Sequence of chain 1.A:
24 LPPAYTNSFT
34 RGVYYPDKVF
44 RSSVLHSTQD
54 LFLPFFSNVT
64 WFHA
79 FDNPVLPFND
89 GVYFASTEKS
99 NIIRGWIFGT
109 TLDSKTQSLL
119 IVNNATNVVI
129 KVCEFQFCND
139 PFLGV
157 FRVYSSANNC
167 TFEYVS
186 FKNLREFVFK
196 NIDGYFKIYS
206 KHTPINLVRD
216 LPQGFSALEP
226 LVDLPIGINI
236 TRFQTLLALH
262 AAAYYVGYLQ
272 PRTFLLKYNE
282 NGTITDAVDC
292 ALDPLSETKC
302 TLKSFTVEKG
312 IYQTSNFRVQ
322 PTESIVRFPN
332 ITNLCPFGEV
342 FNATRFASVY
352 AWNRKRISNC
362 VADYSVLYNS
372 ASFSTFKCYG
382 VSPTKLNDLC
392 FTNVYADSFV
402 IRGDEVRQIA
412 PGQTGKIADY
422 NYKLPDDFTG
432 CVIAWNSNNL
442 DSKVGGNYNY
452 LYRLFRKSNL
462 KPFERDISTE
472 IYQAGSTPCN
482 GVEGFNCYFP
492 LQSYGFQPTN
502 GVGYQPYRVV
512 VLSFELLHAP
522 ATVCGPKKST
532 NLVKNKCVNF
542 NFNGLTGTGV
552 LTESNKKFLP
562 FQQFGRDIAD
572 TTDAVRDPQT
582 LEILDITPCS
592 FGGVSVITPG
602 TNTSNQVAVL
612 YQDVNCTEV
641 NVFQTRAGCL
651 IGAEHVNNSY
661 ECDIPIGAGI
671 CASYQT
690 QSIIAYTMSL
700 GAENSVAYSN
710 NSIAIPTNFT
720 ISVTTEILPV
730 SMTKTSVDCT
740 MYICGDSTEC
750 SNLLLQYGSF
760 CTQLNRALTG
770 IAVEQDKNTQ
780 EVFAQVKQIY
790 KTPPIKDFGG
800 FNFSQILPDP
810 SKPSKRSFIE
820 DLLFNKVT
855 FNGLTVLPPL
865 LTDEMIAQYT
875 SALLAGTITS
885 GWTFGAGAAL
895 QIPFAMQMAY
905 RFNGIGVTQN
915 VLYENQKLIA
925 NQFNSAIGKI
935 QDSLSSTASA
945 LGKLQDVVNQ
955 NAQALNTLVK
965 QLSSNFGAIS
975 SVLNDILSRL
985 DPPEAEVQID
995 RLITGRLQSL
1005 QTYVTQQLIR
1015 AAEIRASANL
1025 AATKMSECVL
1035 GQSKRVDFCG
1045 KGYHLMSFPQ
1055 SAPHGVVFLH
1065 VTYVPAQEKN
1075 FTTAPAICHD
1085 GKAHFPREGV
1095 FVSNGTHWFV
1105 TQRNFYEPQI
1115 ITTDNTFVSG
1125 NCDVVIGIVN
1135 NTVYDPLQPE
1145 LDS

This protein binds this small molecule.
Small molecule (SMILES): CC(=O)N[C@H]1[C@H](O[C@H]2[C@H](O)[C@@H](NC(C)=O)CO[C@@H]2CO)O[C@H](CO)[C@@H](O)[C@@H]1O

Binding-site contacts:
Ligand atom C3 contacts residue ASN1134 of chain 1.A at 3.8 Å.
Ligand atom C7 contacts residue ASN1134 of chain 1.A at 3.3 Å.
Ligand atom C4 contacts residue ASN1134 of chain 1.A at 4.2 Å.
Ligand atom O5 contacts residue ASN1134 of chain 1.A at 2.4 Å (h-bond).
Ligand atom C1 contacts residue ASN1134 of chain 1.A at 1.4 Å.
Ligand atom C2 contacts residue ASN1134 of chain 1.A at 2.5 Å.
Ligand atom C8 contacts residue ASN1134 of chain 1.A at 4.3 Å.
Ligand atom C5 contacts residue ASN1134 of chain 1.A at 3.7 Å.
Ligand atom N2 contacts residue ASN1134 of chain 1.A at 2.9 Å (h-bond).
Ligand atom O7 contacts residue ASN1134 of chain 1.A at 3.3 Å (h-bond).